Binding-site contacts:
Ligand atom O5 contacts residue ASN292 of chain 1.D at 2.3 Å (h-bond).
Ligand atom O5 contacts residue THR294 of chain 1.D at 3.3 Å (h-bond).
Ligand atom C7 contacts residue ASN292 of chain 1.D at 3.7 Å.
Ligand atom O6 contacts residue ASP295 of chain 1.D at 3.6 Å.
Ligand atom C6 contacts residue THR294 of chain 1.D at 4.2 Å.
Ligand atom N2 contacts residue ASN292 of chain 1.D at 3.0 Å (h-bond).
Ligand atom C2 contacts residue ASN292 of chain 1.D at 2.5 Å.
Ligand atom C1 contacts residue ASN292 of chain 1.D at 1.4 Å.
Ligand atom O7 contacts residue ASN292 of chain 1.D at 3.7 Å.
Ligand atom O5 contacts residue ASP295 of chain 1.D at 4.0 Å.
Ligand atom C5 contacts residue ASN292 of chain 1.D at 3.6 Å.
Ligand atom C5 contacts residue THR294 of chain 1.D at 3.6 Å.
Ligand atom C4 contacts residue ASN292 of chain 1.D at 4.2 Å.
Ligand atom C1 contacts residue THR294 of chain 1.D at 3.4 Å.
Ligand atom C3 contacts residue ASN292 of chain 1.D at 3.8 Å.

Sequence of chain 1.D:
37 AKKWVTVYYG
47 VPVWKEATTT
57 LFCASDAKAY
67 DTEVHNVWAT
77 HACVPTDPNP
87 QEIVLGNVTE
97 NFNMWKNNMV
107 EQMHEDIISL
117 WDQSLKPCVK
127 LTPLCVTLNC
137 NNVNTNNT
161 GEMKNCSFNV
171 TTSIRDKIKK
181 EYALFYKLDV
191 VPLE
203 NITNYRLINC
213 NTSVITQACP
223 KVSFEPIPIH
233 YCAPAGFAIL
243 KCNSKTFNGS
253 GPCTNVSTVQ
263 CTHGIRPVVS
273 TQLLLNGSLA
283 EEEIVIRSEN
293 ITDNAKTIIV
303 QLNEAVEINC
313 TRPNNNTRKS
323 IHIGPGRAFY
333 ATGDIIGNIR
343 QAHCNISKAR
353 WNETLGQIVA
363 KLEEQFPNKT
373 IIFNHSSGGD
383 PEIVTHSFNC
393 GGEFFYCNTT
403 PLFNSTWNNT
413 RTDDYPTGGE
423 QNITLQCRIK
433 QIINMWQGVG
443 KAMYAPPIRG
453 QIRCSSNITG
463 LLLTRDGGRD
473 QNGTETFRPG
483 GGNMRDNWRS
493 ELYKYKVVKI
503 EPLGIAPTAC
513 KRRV

This protein binds this small molecule.
Small molecule (SMILES): CC(=O)N[C@@H]1[C@@H](O)[C@H](O)[C@@H](CO)O[C@H]1O